Binding-site contacts:
Ligand atom CB contacts residue GLU63 of chain 1.A at 3.5 Å.
Ligand atom O contacts residue LYS146 of chain 1.A at 2.6 Å (salt-bridge).
Ligand atom N contacts residue ASP77 of chain 1.A at 2.9 Å (salt-bridge).
Ligand atom N contacts residue TYR99 of chain 1.A at 3.0 Å (h-bond).
Ligand atom CG2 contacts residue ARG97 of chain 1.A at 3.4 Å.
Ligand atom O contacts residue TRP147 of chain 1.A at 2.9 Å (h-bond).
Ligand atom CG contacts residue ASP77 of chain 1.A at 3.5 Å.
Ligand atom CZ contacts residue TRP167 of chain 1.A at 3.6 Å (hydrophobic).
Ligand atom C contacts residue TYR7 of chain 1.A at 3.6 Å (hydrophobic).
Ligand atom C contacts residue LYS146 of chain 1.A at 3.0 Å.
Ligand atom CG contacts residue GLN155 of chain 1.A at 3.5 Å.
Ligand atom O contacts residue TYR159 of chain 1.A at 2.6 Å (h-bond).
Ligand atom CG contacts residue TYR99 of chain 1.A at 3.5 Å (hydrophobic).
Ligand atom O contacts residue THR143 of chain 1.A at 2.6 Å (h-bond).
Ligand atom NE2 contacts residue VAL67 of chain 1.A at 3.4 Å.
Ligand atom CG2 contacts residue TYR116 of chain 1.A at 3.4 Å (hydrophobic).
Ligand atom O contacts residue LYS66 of chain 1.A at 2.8 Å (salt-bridge).
Ligand atom CB contacts residue ASP77 of chain 1.A at 3.5 Å.
Ligand atom CG contacts residue THR73 of chain 1.A at 3.5 Å.
Ligand atom CG contacts residue GLU63 of chain 1.A at 3.3 Å.
Ligand atom NE2 contacts residue GLN155 of chain 1.A at 2.5 Å (h-bond).
Ligand atom N contacts residue TYR159 of chain 1.A at 3.6 Å.
Ligand atom O contacts residue THR73 of chain 1.A at 3.2 Å.
Ligand atom OXT contacts residue LYS146 of chain 1.A at 2.8 Å (salt-bridge).
Ligand atom CB contacts residue TRP167 of chain 1.A at 3.5 Å (hydrophobic).
Ligand atom O contacts residue TYR84 of chain 1.A at 3.5 Å (h-bond).
Ligand atom N contacts residue TYR7 of chain 1.A at 2.7 Å (h-bond).
Ligand atom OE1 contacts residue MET45 of chain 1.A at 3.2 Å.
Ligand atom OE1 contacts residue GLU63 of chain 1.A at 2.9 Å (salt-bridge).
Ligand atom CD contacts residue GLN155 of chain 1.A at 3.2 Å.
Ligand atom CD1 contacts residue LEU156 of chain 1.A at 3.2 Å (hydrophobic).
Ligand atom CA contacts residue TYR7 of chain 1.A at 3.4 Å (hydrophobic).
Ligand atom N contacts residue TYR171 of chain 1.A at 2.7 Å (h-bond).
Ligand atom OD2 contacts residue THR73 of chain 1.A at 2.6 Å (h-bond).
Ligand atom N contacts residue GLU63 of chain 1.A at 3.0 Å (salt-bridge).
Ligand atom OE1 contacts residue GLN155 of chain 1.A at 3.5 Å.
Ligand atom CB contacts residue TYR99 of chain 1.A at 3.3 Å (hydrophobic).
Ligand atom O contacts residue LYS66 of chain 1.A at 3.4 Å.
Ligand atom OE1 contacts residue LEU156 of chain 1.A at 3.4 Å.
Ligand atom CA contacts residue TYR99 of chain 1.A at 3.3 Å (hydrophobic).

Sequence of chain 1.A:
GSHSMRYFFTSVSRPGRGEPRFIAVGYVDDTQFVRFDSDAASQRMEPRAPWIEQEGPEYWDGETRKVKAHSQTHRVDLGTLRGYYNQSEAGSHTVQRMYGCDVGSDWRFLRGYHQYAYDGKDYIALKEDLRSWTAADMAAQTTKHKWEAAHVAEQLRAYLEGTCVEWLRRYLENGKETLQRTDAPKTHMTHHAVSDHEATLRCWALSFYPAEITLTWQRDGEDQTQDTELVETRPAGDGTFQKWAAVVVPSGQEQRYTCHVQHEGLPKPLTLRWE

The protein below binds the small molecule below.
Small molecule (SMILES): CC[C@H](C)[C@H](NC(=O)[C@H](CCC(N)=O)NC(=O)[C@@H](N)CCCN=C(N)N)C(=O)N[C@@H](CO)C(=O)N[C@@H](CCC(N)=O)C(=O)N[C@@H](CC(=O)O)C(=O)N[C@H](C(=O)N[C@@H](CCCCN)C(=O)N[C@@H](CC(C)C)C(=O)O)C(C)C